Sequence of chain 46.C:
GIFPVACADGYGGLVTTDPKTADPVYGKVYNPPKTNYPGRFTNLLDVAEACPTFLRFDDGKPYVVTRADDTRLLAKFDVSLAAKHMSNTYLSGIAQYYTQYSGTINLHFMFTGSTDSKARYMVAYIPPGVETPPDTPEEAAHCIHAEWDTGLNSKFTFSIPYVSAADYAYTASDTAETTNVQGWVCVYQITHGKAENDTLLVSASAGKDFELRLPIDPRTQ

Sequence of chain 47.A:
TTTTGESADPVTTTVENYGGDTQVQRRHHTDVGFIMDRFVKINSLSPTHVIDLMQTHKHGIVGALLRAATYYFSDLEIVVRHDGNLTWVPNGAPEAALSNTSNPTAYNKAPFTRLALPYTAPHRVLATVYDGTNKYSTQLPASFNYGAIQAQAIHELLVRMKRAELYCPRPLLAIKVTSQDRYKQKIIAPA

Binding-site contacts:
Ligand atom C4 contacts residue LYS193 of chain 47.A at 3.4 Å.
Ligand atom C6 contacts residue ARG135 of chain 47.B at 3.8 Å.
Ligand atom O6S contacts residue LYS193 of chain 47.A at 3.4 Å.
Ligand atom O6 contacts residue LYS193 of chain 47.A at 3.5 Å.
Ligand atom O6S contacts residue ARG135 of chain 47.B at 3.7 Å.
Ligand atom O5 contacts residue ARG135 of chain 47.B at 3.2 Å.
Ligand atom C6 contacts residue THR134 of chain 47.B at 3.5 Å.
Ligand atom O2S contacts residue ASP58 of chain 46.C at 2.3 Å (salt-bridge).
Ligand atom O1S contacts residue ASP59 of chain 46.C at 3.0 Å.
Ligand atom S2 contacts residue ARG135 of chain 47.B at 4.0 Å.
Ligand atom O1 contacts residue ASP133 of chain 47.B at 4.1 Å.
Ligand atom O6B contacts residue LYS193 of chain 47.A at 4.1 Å.
Ligand atom O4 contacts residue THR195 of chain 47.A at 3.7 Å.
Ligand atom O2S contacts residue ARG56 of chain 46.C at 4.1 Å.
Ligand atom O3 contacts residue ASP59 of chain 46.C at 4.0 Å.
Ligand atom O3 contacts residue LYS193 of chain 47.A at 2.8 Å (salt-bridge).
Ligand atom C3 contacts residue LYS193 of chain 47.A at 3.6 Å.
Ligand atom O5S contacts residue ARG135 of chain 47.B at 3.6 Å.
Ligand atom O3S contacts residue THR134 of chain 47.B at 3.3 Å (h-bond).
Ligand atom O6 contacts residue ARG135 of chain 47.B at 3.6 Å.
Ligand atom O4S contacts residue ARG56 of chain 46.C at 2.5 Å (salt-bridge).
Ligand atom O1S contacts residue ASP58 of chain 46.C at 4.1 Å.
Ligand atom O5S contacts residue ARG56 of chain 46.C at 3.6 Å (salt-bridge).
Ligand atom S1 contacts residue ASP59 of chain 46.C at 3.7 Å.
Ligand atom C3 contacts residue ARG56 of chain 46.C at 3.9 Å.
Ligand atom N2 contacts residue ARG56 of chain 46.C at 3.9 Å.
Ligand atom O2S contacts residue ASP59 of chain 46.C at 3.2 Å.
Ligand atom O3 contacts residue ARG56 of chain 46.C at 3.9 Å.
Ligand atom O6S contacts residue ARG56 of chain 46.C at 3.7 Å.
Ligand atom O6S contacts residue ASN88 of chain 46.C at 3.9 Å.
Ligand atom S1 contacts residue ASP58 of chain 46.C at 3.7 Å.
Ligand atom S2 contacts residue ARG56 of chain 46.C at 3.4 Å (salt-bridge).
Ligand atom O5 contacts residue LYS193 of chain 47.A at 3.6 Å.
Ligand atom C5 contacts residue ARG135 of chain 47.B at 4.1 Å.
Ligand atom C2 contacts residue LYS193 of chain 47.A at 3.6 Å.
Ligand atom C1 contacts residue ASP133 of chain 47.B at 4.0 Å.
Ligand atom C5 contacts residue THR134 of chain 47.B at 3.9 Å.
Ligand atom O5S contacts residue ASN88 of chain 46.C at 3.0 Å (h-bond).
Ligand atom O3S contacts residue LYS193 of chain 47.A at 3.1 Å (salt-bridge).
Ligand atom S2 contacts residue ASN88 of chain 46.C at 4.0 Å.

A protein and the small-molecule ligand that binds it are described below.
Small molecule (SMILES): O=C(O)[C@@H]1O[C@@H](O[C@H]2[C@H](O)[C@@H](NS(=O)(=O)O)[C@@H](O)O[C@@H]2COS(=O)(=O)O)[C@H](OS(=O)(=O)O)[C@@H](O)[C@@H]1O[C@H]1O[C@H](COS(=O)(=O)O)[C@@H](O)[C@H](O)[C@H]1NS(=O)(=O)O

Sequence of chain 47.B:
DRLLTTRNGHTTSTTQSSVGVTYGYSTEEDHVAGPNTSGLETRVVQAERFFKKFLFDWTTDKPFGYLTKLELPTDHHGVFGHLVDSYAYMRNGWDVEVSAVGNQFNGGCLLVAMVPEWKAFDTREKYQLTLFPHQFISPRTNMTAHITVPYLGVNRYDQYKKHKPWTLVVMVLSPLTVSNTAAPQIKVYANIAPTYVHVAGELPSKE